Sequence of chain 1.B:
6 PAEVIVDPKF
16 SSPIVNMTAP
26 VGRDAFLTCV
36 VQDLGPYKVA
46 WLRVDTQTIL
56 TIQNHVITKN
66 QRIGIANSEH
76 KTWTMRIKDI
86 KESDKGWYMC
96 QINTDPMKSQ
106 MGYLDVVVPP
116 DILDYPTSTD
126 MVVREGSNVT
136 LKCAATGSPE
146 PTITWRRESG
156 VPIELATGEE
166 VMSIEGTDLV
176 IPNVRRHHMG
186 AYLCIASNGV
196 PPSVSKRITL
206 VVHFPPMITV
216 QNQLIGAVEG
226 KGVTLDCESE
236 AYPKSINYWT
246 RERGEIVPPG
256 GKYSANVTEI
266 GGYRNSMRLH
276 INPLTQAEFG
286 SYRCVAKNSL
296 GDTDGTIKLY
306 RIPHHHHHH

The protein below binds the small molecule below.
Small molecule (SMILES): CC(=O)N[C@H]1[C@H](O[C@H]2[C@H](O)[C@@H](NC(C)=O)CO[C@@H]2CO[C@@H]2O[C@@H](C)[C@@H](O)[C@@H](O)[C@@H]2O)O[C@H](CO)[C@@H](O[C@@H]2O[C@H](CO)[C@@H](O)[C@H](O[C@H]3O[C@H](CO)[C@@H](O)[C@H](O)[C@@H]3O)[C@@H]2O)[C@@H]1O

Binding-site contacts:
Ligand atom C1 contacts residue ASN21 of chain 1.B at 1.4 Å.
Ligand atom C6 contacts residue THR23 of chain 1.B at 3.9 Å.
Ligand atom C2 contacts residue ASP110 of chain 1.B at 3.6 Å.
Ligand atom O5 contacts residue TYR108 of chain 1.B at 3.5 Å.
Ligand atom C8 contacts residue TRP92 of chain 1.B at 3.6 Å (hydrophobic).
Ligand atom C1 contacts residue TYR108 of chain 1.B at 3.9 Å (hydrophobic).
Ligand atom O5 contacts residue ASN21 of chain 1.B at 2.3 Å (h-bond).
Ligand atom O4 contacts residue TRP92 of chain 1.B at 3.5 Å.
Ligand atom O5 contacts residue ASP110 of chain 1.B at 3.6 Å.
Ligand atom C5 contacts residue ASN21 of chain 1.B at 3.9 Å.
Ligand atom C8 contacts residue ASN21 of chain 1.B at 4.5 Å.
Ligand atom O4 contacts residue ASP110 of chain 1.B at 3.4 Å (salt-bridge).
Ligand atom O5 contacts residue TYR108 of chain 1.B at 3.4 Å.
Ligand atom C3 contacts residue ASN21 of chain 1.B at 3.8 Å.
Ligand atom C7 contacts residue ASN21 of chain 1.B at 3.3 Å.
Ligand atom C4 contacts residue ASN21 of chain 1.B at 4.2 Å.
Ligand atom O7 contacts residue ASN21 of chain 1.B at 3.2 Å (h-bond).
Ligand atom C5 contacts residue TYR108 of chain 1.B at 3.5 Å (hydrophobic).
Ligand atom C3 contacts residue TRP92 of chain 1.B at 4.0 Å (hydrophobic).
Ligand atom C1 contacts residue ASP110 of chain 1.B at 3.8 Å.
Ligand atom C6 contacts residue TRP92 of chain 1.B at 4.4 Å (hydrophobic).
Ligand atom C5 contacts residue ASN21 of chain 1.B at 3.6 Å.
Ligand atom C8 contacts residue TYR108 of chain 1.B at 3.6 Å (hydrophobic).
Ligand atom C7 contacts residue TRP92 of chain 1.B at 3.6 Å (hydrophobic).
Ligand atom C5 contacts residue ASP110 of chain 1.B at 4.4 Å.
Ligand atom O6 contacts residue TYR108 of chain 1.B at 4.2 Å.
Ligand atom C5 contacts residue TRP92 of chain 1.B at 3.7 Å (hydrophobic).
Ligand atom N2 contacts residue ASN21 of chain 1.B at 2.9 Å (h-bond).
Ligand atom C6 contacts residue TYR108 of chain 1.B at 3.3 Å (hydrophobic).
Ligand atom C1 contacts residue TRP92 of chain 1.B at 4.4 Å (hydrophobic).
Ligand atom C6 contacts residue ASN21 of chain 1.B at 3.5 Å.
Ligand atom O7 contacts residue TRP92 of chain 1.B at 3.2 Å (h-bond).
Ligand atom C4 contacts residue TRP92 of chain 1.B at 4.0 Å (hydrophobic).
Ligand atom C2 contacts residue ASN21 of chain 1.B at 2.5 Å.
Ligand atom C1 contacts residue TYR108 of chain 1.B at 3.7 Å (hydrophobic).
Ligand atom C4 contacts residue ASP110 of chain 1.B at 4.3 Å.
Ligand atom O4 contacts residue THR23 of chain 1.B at 4.0 Å.
Ligand atom O5 contacts residue ASN21 of chain 1.B at 4.5 Å.